Binding-site contacts:
Ligand atom N2 contacts residue ASN153 of chain 5.A at 3.1 Å (h-bond).
Ligand atom C6 contacts residue HIS158 of chain 5.A at 4.2 Å.
Ligand atom C8 contacts residue ASN153 of chain 5.A at 4.4 Å.
Ligand atom C1 contacts residue ASN153 of chain 5.A at 1.4 Å.
Ligand atom C7 contacts residue ASN153 of chain 5.A at 4.1 Å.
Ligand atom O5 contacts residue THR155 of chain 5.A at 3.4 Å (h-bond).
Ligand atom C1 contacts residue HIS149 of chain 5.A at 3.5 Å.
Ligand atom O6 contacts residue HIS158 of chain 5.A at 4.2 Å.
Ligand atom C2 contacts residue HIS149 of chain 5.A at 3.5 Å.
Ligand atom C6 contacts residue HIS149 of chain 5.A at 4.3 Å.
Ligand atom C2 contacts residue ASN153 of chain 5.A at 2.6 Å.
Ligand atom C5 contacts residue HIS149 of chain 5.A at 3.6 Å.
Ligand atom C4 contacts residue ASN153 of chain 5.A at 4.2 Å.
Ligand atom C3 contacts residue ASN153 of chain 5.A at 3.9 Å.
Ligand atom C1 contacts residue THR155 of chain 5.A at 3.3 Å.
Ligand atom C5 contacts residue ASN153 of chain 5.A at 3.6 Å.
Ligand atom C5 contacts residue HIS158 of chain 5.A at 4.4 Å.
Ligand atom C5 contacts residue THR155 of chain 5.A at 4.0 Å.
Ligand atom O5 contacts residue GLY156 of chain 5.A at 4.2 Å.
Ligand atom O7 contacts residue HIS149 of chain 5.A at 3.3 Å.
Ligand atom N2 contacts residue HIS149 of chain 5.A at 4.3 Å.
Ligand atom C1 contacts residue HIS158 of chain 5.A at 4.1 Å.
Ligand atom O6 contacts residue HIS149 of chain 5.A at 3.2 Å.
Ligand atom C3 contacts residue HIS149 of chain 5.A at 4.0 Å.
Ligand atom O5 contacts residue HIS158 of chain 5.A at 3.4 Å.
Ligand atom O5 contacts residue HIS149 of chain 5.A at 3.6 Å.
Ligand atom O4 contacts residue HIS149 of chain 5.A at 4.3 Å.
Ligand atom C6 contacts residue GLY156 of chain 5.A at 4.0 Å.
Ligand atom C7 contacts residue HIS149 of chain 5.A at 4.3 Å.
Ligand atom C4 contacts residue HIS149 of chain 5.A at 3.4 Å.
Ligand atom O5 contacts residue ASN153 of chain 5.A at 2.2 Å (h-bond).
Ligand atom C5 contacts residue GLY156 of chain 5.A at 4.3 Å.
Ligand atom O3 contacts residue HIS149 of chain 5.A at 4.0 Å.

The protein below binds the small molecule below.
Small molecule (SMILES): CC(=O)N[C@H]1[C@H](O[C@H]2[C@H](O)[C@@H](NC(C)=O)CO[C@@H]2CO)O[C@H](CO)[C@@H](O)[C@@H]1O

Sequence of chain 5.A:
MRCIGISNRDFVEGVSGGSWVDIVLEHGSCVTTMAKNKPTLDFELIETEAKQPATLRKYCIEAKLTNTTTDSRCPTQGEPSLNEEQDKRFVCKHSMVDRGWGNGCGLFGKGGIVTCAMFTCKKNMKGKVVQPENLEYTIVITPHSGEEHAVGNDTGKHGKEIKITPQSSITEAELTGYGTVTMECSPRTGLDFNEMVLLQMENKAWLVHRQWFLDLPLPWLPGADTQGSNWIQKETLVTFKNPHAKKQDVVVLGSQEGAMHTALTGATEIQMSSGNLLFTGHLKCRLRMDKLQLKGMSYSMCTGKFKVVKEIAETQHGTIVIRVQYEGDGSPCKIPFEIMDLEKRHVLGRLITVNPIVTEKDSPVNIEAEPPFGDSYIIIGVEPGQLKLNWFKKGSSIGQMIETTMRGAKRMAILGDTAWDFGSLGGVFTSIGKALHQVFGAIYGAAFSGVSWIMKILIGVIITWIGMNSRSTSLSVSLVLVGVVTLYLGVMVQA